Sequence of chain 22.F:
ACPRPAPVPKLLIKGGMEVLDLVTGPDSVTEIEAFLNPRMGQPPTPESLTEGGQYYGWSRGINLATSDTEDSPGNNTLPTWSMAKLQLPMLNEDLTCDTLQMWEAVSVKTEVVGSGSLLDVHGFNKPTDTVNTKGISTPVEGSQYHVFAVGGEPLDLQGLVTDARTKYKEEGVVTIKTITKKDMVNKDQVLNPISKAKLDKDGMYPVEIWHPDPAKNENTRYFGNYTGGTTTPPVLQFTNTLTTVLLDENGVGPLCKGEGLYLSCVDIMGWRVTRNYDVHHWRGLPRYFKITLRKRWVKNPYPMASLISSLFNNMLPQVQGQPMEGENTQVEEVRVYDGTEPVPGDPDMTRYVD

Binding-site contacts:
Ligand atom C3 contacts residue ARG77 of chain 23.F at 4.1 Å.
Ligand atom C5 contacts residue ASN93 of chain 23.F at 4.1 Å.
Ligand atom C6 contacts residue TYR72 of chain 23.F at 3.8 Å (hydrophobic).
Ligand atom C1 contacts residue SER89 of chain 23.F at 4.2 Å.
Ligand atom O3 contacts residue GLY78 of chain 23.F at 3.6 Å.
Ligand atom O1A contacts residue ARG77 of chain 23.F at 3.0 Å (salt-bridge).
Ligand atom C6 contacts residue ASN93 of chain 23.F at 3.1 Å.
Ligand atom C3 contacts residue GLY78 of chain 23.F at 3.9 Å.
Ligand atom O4 contacts residue GLY78 of chain 23.F at 3.2 Å.
Ligand atom C4 contacts residue TYR72 of chain 23.F at 3.4 Å (hydrophobic).
Ligand atom O8 contacts residue GLU87 of chain 23.F at 3.9 Å.
Ligand atom O6 contacts residue ASN93 of chain 23.F at 3.0 Å (h-bond).
Ligand atom O1A contacts residue TYR72 of chain 23.F at 3.1 Å.
Ligand atom O8 contacts residue TYR72 of chain 23.F at 3.9 Å.
Ligand atom O3 contacts residue VAL296 of chain 23.F at 4.3 Å.
Ligand atom O4 contacts residue TYR72 of chain 23.F at 3.8 Å.
Ligand atom O1B contacts residue ARG77 of chain 23.F at 2.5 Å (salt-bridge).
Ligand atom C4 contacts residue HIS298 of chain 23.F at 4.0 Å.
Ligand atom O1B contacts residue SER89 of chain 23.F at 3.5 Å (h-bond).
Ligand atom O1A contacts residue SER89 of chain 23.F at 4.1 Å.
Ligand atom C4 contacts residue GLY78 of chain 23.F at 3.4 Å.
Ligand atom C10 contacts residue TYR72 of chain 23.F at 4.1 Å (hydrophobic).
Ligand atom O4 contacts residue ILE79 of chain 23.F at 3.6 Å (h-bond).
Ligand atom C3 contacts residue HIS298 of chain 23.F at 4.1 Å.
Ligand atom N5 contacts residue TYR72 of chain 23.F at 3.0 Å (h-bond).
Ligand atom O4 contacts residue THR291 of chain 23.F at 3.4 Å.
Ligand atom C3 contacts residue VAL296 of chain 23.F at 3.7 Å (hydrophobic).
Ligand atom C5 contacts residue TYR72 of chain 23.F at 3.5 Å (hydrophobic).
Ligand atom C1 contacts residue TYR72 of chain 23.F at 4.0 Å (hydrophobic).
Ligand atom O8 contacts residue ARG77 of chain 23.F at 3.1 Å (salt-bridge).
Ligand atom C11 contacts residue ASP85 of chain 22.F at 4.2 Å.
Ligand atom O4 contacts residue ASN80 of chain 23.F at 4.0 Å.
Ligand atom O1A contacts residue GLY78 of chain 23.F at 3.7 Å.
Ligand atom O4 contacts residue HIS298 of chain 23.F at 3.0 Å (h-bond).
Ligand atom C3 contacts residue GLY78 of chain 23.F at 4.1 Å.
Ligand atom C2 contacts residue GLY78 of chain 23.F at 4.1 Å.
Ligand atom C6 contacts residue ARG77 of chain 23.F at 4.3 Å.
Ligand atom C1 contacts residue GLY78 of chain 23.F at 4.1 Å.
Ligand atom C8 contacts residue ARG77 of chain 23.F at 4.1 Å.
Ligand atom C1 contacts residue ARG77 of chain 23.F at 3.1 Å.

Sequence of chain 23.F:
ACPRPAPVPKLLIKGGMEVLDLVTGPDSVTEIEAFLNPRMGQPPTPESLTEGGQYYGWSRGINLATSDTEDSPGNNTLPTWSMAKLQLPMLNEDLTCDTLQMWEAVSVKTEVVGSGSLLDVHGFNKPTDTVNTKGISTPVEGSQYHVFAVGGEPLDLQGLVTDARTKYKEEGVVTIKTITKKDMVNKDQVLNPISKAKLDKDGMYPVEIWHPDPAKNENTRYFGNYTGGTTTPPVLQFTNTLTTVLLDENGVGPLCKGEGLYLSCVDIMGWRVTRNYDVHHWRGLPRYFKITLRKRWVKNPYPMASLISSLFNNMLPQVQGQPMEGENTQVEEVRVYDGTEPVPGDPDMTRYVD

A small-molecule ligand and the protein it binds are described below.
Small molecule (SMILES): CC(=O)N[C@@H]1[C@@H](O[C@@H]2O[C@H](CO)[C@H](O)[C@H](O[C@]3(C(=O)O)C[C@H](O)[C@@H](NC(C)=O)[C@H]([C@H](O)[C@H](O)CO)O3)[C@H]2O)[C@H](O)[C@@H](CO[C@]2(C(=O)O)C[C@H](O)[C@@H](NC(C)=O)[C@H]([C@H](O)[C@H](O)CO)O2)O[C@H]1O